Binding-site contacts:
Ligand atom C5 contacts residue ASN167 of chain 2.A at 3.5 Å.
Ligand atom C4 contacts residue ASN167 of chain 2.A at 3.9 Å.
Ligand atom C6 contacts residue THR240 of chain 2.A at 4.3 Å.
Ligand atom C7 contacts residue ASN167 of chain 2.A at 3.5 Å.
Ligand atom C8 contacts residue THR169 of chain 2.A at 3.9 Å.
Ligand atom N2 contacts residue ASN167 of chain 2.A at 3.0 Å (h-bond).
Ligand atom C7 contacts residue THR169 of chain 2.A at 3.8 Å.
Ligand atom O5 contacts residue ASN167 of chain 2.A at 2.2 Å (h-bond).
Ligand atom O5 contacts residue THR240 of chain 2.A at 4.4 Å.
Ligand atom C1 contacts residue ASN167 of chain 2.A at 1.4 Å.
Ligand atom O7 contacts residue ASN167 of chain 2.A at 3.5 Å (h-bond).
Ligand atom O7 contacts residue THR169 of chain 2.A at 3.6 Å.
Ligand atom C3 contacts residue ASN167 of chain 2.A at 3.6 Å.
Ligand atom C6 contacts residue ASN167 of chain 2.A at 4.5 Å.
Ligand atom O6 contacts residue THR240 of chain 2.A at 4.2 Å.
Ligand atom C2 contacts residue ASN167 of chain 2.A at 2.3 Å.

This protein binds this small molecule.
Small molecule (SMILES): CC(=O)N[C@@H]1[C@@H](O)[C@H](O)[C@@H](CO)O[C@H]1O

Sequence of chain 2.A:
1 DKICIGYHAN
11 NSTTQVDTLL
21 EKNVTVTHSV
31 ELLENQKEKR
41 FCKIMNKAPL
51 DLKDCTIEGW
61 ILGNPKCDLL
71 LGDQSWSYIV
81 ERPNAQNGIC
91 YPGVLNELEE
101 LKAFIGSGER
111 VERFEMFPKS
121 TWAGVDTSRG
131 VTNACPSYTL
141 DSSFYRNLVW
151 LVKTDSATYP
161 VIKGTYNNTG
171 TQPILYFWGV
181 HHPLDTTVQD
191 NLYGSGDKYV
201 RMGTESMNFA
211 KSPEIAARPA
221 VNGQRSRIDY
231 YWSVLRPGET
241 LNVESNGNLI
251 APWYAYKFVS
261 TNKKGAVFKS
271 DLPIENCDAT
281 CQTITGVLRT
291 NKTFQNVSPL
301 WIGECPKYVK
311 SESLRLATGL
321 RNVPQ